Sequence of chain 1.A:
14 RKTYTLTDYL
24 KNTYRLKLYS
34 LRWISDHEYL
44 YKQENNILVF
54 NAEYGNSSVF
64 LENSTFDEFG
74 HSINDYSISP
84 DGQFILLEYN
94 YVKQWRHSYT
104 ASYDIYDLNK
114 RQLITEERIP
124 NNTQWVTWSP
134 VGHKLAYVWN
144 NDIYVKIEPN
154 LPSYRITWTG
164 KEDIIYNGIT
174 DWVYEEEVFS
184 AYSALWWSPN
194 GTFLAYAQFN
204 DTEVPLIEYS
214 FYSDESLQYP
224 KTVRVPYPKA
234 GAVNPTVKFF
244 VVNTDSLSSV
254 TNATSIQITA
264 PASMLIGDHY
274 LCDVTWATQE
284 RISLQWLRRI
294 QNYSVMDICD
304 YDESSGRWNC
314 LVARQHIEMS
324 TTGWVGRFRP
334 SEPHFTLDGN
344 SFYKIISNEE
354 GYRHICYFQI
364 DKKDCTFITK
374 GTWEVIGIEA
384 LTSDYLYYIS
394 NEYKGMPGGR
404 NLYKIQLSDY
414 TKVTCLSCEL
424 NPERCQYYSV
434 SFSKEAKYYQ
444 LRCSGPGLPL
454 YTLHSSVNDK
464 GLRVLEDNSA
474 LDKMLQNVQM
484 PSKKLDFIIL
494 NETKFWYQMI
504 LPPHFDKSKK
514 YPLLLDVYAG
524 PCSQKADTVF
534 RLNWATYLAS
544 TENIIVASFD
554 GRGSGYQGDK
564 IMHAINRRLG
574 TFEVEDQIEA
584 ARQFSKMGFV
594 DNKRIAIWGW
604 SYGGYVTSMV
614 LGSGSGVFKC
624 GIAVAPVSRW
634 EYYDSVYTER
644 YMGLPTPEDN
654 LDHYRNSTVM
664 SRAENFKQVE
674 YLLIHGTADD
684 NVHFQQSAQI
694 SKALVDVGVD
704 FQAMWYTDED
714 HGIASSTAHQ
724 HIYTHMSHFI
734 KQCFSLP

A small-molecule ligand and the protein it binds are described below.
Small molecule (SMILES): CC(=O)N[C@@H]1[C@@H](O)[C@H](O)[C@@H](CO)O[C@H]1O

Binding-site contacts:
Ligand atom C8 contacts residue ASN255 of chain 1.A at 3.9 Å.
Ligand atom C7 contacts residue ASN255 of chain 1.A at 3.1 Å.
Ligand atom O5 contacts residue TRP161 of chain 1.A at 4.0 Å.
Ligand atom O5 contacts residue ASN255 of chain 1.A at 2.6 Å (h-bond).
Ligand atom O7 contacts residue ASN255 of chain 1.A at 2.7 Å (h-bond).
Ligand atom C5 contacts residue TRP161 of chain 1.A at 3.8 Å (hydrophobic).
Ligand atom O4 contacts residue TRP161 of chain 1.A at 4.3 Å.
Ligand atom C5 contacts residue ASN255 of chain 1.A at 3.9 Å.
Ligand atom O3 contacts residue ASN255 of chain 1.A at 4.3 Å.
Ligand atom C8 contacts residue TRP161 of chain 1.A at 4.0 Å (hydrophobic).
Ligand atom C7 contacts residue TRP161 of chain 1.A at 4.1 Å (hydrophobic).
Ligand atom C1 contacts residue ASN255 of chain 1.A at 1.8 Å.
Ligand atom O7 contacts residue THR254 of chain 1.A at 4.5 Å.
Ligand atom O7 contacts residue VAL253 of chain 1.A at 4.0 Å.
Ligand atom C6 contacts residue TRP161 of chain 1.A at 4.1 Å (hydrophobic).
Ligand atom C2 contacts residue ASN255 of chain 1.A at 2.8 Å.
Ligand atom C1 contacts residue TRP161 of chain 1.A at 3.9 Å (hydrophobic).
Ligand atom N2 contacts residue ASN255 of chain 1.A at 3.5 Å (h-bond).
Ligand atom C3 contacts residue ASN255 of chain 1.A at 4.0 Å.
Ligand atom N2 contacts residue TRP161 of chain 1.A at 3.9 Å.